Sequence of chain 2.B:
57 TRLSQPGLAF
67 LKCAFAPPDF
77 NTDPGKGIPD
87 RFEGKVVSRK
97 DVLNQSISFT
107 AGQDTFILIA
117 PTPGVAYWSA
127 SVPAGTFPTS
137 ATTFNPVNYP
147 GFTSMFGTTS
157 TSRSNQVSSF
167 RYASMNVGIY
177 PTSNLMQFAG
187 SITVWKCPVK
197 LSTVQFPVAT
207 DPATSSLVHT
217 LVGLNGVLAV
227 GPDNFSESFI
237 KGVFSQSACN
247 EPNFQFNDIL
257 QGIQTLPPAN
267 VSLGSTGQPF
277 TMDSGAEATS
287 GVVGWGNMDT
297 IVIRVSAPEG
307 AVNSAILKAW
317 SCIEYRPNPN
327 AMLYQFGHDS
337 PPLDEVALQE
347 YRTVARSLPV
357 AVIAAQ

Binding-site contacts:
Ligand atom CG2 contacts residue PHE76 of chain 2.B at 3.8 Å (hydrophobic).

A protein and the small-molecule ligand that binds it are described below.
Small molecule (SMILES): CC(C)[C@H](NC(=O)[C@H](CCCN=C(N)N)NC(=O)[C@@H](N)CCC(=O)O)C(=O)N[C@H](C=O)CCCCN